Sequence of chain 2.A:
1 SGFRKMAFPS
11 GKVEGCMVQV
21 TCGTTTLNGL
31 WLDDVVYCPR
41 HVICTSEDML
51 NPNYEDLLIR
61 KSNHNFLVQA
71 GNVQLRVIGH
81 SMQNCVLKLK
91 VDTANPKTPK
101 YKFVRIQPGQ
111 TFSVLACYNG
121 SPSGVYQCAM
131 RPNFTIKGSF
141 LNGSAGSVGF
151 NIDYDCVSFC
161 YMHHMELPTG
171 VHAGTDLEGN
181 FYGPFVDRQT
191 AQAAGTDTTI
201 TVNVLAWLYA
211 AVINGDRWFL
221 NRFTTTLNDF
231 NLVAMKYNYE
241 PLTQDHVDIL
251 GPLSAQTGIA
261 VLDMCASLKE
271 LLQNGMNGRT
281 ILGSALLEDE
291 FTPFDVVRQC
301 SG

Sequence of chain 1.A:
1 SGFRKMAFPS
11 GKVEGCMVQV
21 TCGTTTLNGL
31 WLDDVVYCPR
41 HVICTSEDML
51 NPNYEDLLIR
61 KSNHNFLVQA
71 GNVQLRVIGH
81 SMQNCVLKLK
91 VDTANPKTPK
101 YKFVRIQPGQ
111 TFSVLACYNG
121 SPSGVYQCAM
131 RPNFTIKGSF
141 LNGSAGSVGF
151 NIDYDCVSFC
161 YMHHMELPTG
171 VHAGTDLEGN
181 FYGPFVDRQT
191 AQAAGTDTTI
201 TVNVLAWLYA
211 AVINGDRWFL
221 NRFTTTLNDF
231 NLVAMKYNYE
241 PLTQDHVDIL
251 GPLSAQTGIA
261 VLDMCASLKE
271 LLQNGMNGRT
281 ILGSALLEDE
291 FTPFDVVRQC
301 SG

Binding-site contacts:
Ligand atom NE2 contacts residue GLU166 of chain 1.A at 3.2 Å (salt-bridge).
Ligand atom N contacts residue GLN189 of chain 1.A at 3.1 Å (h-bond).
Ligand atom N contacts residue THR190 of chain 1.A at 2.8 Å (h-bond).
Ligand atom CD contacts residue GLN189 of chain 1.A at 3.3 Å.
Ligand atom ND2 contacts residue PRO168 of chain 1.A at 3.6 Å.
Ligand atom CB contacts residue THR190 of chain 1.A at 3.6 Å.
Ligand atom N contacts residue HIS164 of chain 1.A at 3.0 Å (h-bond).
Ligand atom C contacts residue ALA145 of chain 1.A at 3.3 Å (hydrophobic).
Ligand atom CB contacts residue THR190 of chain 1.A at 3.7 Å.
Ligand atom O contacts residue MET165 of chain 1.A at 3.4 Å.
Ligand atom CA contacts residue THR190 of chain 1.A at 3.5 Å.
Ligand atom NH1 contacts residue GLN189 of chain 1.A at 2.8 Å (h-bond).
Ligand atom O contacts residue ALA145 of chain 1.A at 3.1 Å.
Ligand atom OE1 contacts residue GLU166 of chain 1.A at 3.4 Å.
Ligand atom CG contacts residue GLN189 of chain 1.A at 3.7 Å.
Ligand atom CA contacts residue GLN189 of chain 1.A at 3.5 Å.
Ligand atom CB contacts residue GLN189 of chain 1.A at 3.6 Å.
Ligand atom CB contacts residue GLU166 of chain 1.A at 3.6 Å.
Ligand atom CZ contacts residue GLN189 of chain 1.A at 3.6 Å.
Ligand atom CD1 contacts residue HIS41 of chain 1.A at 3.7 Å.
Ligand atom NE2 contacts residue PHE140 of chain 1.A at 3.0 Å (h-bond).
Ligand atom OXT contacts residue SER144 of chain 1.A at 3.2 Å (h-bond).
Ligand atom CB contacts residue MET165 of chain 1.A at 3.6 Å (hydrophobic).
Ligand atom OE1 contacts residue HIS163 of chain 1.A at 2.9 Å (h-bond).
Ligand atom OXT contacts residue GLY143 of chain 1.A at 2.8 Å (h-bond).
Ligand atom OD1 contacts residue PRO168 of chain 1.A at 3.3 Å.
Ligand atom CA contacts residue GLU166 of chain 1.A at 3.4 Å.
Ligand atom C contacts residue THR190 of chain 1.A at 3.6 Å.
Ligand atom C contacts residue GLU166 of chain 1.A at 3.7 Å.
Ligand atom NE2 contacts residue LEU141 of chain 1.A at 3.4 Å.
Ligand atom OE1 contacts residue PHE140 of chain 1.A at 3.7 Å.
Ligand atom CG contacts residue ASN142 of chain 1.A at 3.6 Å.
Ligand atom N contacts residue GLU166 of chain 1.A at 3.0 Å (salt-bridge).
Ligand atom O contacts residue GLU166 of chain 1.A at 3.0 Å (salt-bridge).
Ligand atom OXT contacts residue ALA145 of chain 1.A at 3.0 Å (h-bond).
Ligand atom CD1 contacts residue ASP187 of chain 1.A at 3.7 Å.
Ligand atom O contacts residue HIS41 of chain 1.A at 2.7 Å (h-bond).
Ligand atom O contacts residue GLN189 of chain 1.A at 3.2 Å.
Ligand atom CG contacts residue PRO168 of chain 1.A at 3.6 Å (hydrophobic).
Ligand atom CD contacts residue LEU141 of chain 1.A at 3.7 Å (hydrophobic).

The small molecule below binds the protein below.
Small molecule (SMILES): CC(C)C[C@H](NC(=O)[C@@H](NC(=O)[C@H](C)NC(=O)[C@H](CCCNC(N)=[NH2+])NC(=O)[C@@H]([NH3+])CC(N)=O)[C@@H](C)O)C(=O)N[C@@H](CCC(N)=O)C(=O)O